A small-molecule ligand and the protein it binds are described below.
Small molecule (SMILES): C/C=C(\NC(=O)[C@H](CC(C)C)NC(=O)[C@H](Cc1ccccc1)NC(=O)CN)C(=O)N[C@@H](CCC(=O)O)C(=O)N[C@H](C=O)Cc1ccc(O)cc1

Binding-site contacts:
Ligand atom CG contacts residue TYR173 of chain 1.A at 4.1 Å (hydrophobic).
Ligand atom CB contacts residue TYR173 of chain 1.A at 3.9 Å (hydrophobic).
Ligand atom CG contacts residue ZN1 of chain 1.E at 3.0 Å.
Ligand atom CG contacts residue CYS342 of chain 1.A at 3.2 Å (hydrophobic).
Ligand atom O contacts residue HIS239 of chain 1.A at 3.0 Å (h-bond).
Ligand atom CB contacts residue GSH1 of chain 1.G at 3.9 Å.
Ligand atom C contacts residue GSH1 of chain 1.G at 3.2 Å.
Ligand atom CD2 contacts residue GLU394 of chain 1.A at 3.8 Å.
Ligand atom C contacts residue LEU292 of chain 1.A at 3.9 Å (hydrophobic).
Ligand atom CA contacts residue HIS239 of chain 1.A at 3.9 Å.
Ligand atom O contacts residue HIS297 of chain 1.A at 4.1 Å.
Ligand atom O contacts residue GSH1 of chain 1.G at 4.0 Å.
Ligand atom CG contacts residue GSH1 of chain 1.G at 1.8 Å.
Ligand atom CD1 contacts residue TRP229 of chain 1.A at 4.1 Å (hydrophobic).
Ligand atom CE1 contacts residue TYR234 of chain 1.A at 4.1 Å (hydrophobic).
Ligand atom CE1 contacts residue TRP229 of chain 1.A at 4.1 Å (hydrophobic).
Ligand atom C contacts residue HIS239 of chain 1.A at 3.8 Å.
Ligand atom N contacts residue HIS239 of chain 1.A at 3.8 Å.
Ligand atom C contacts residue HIS297 of chain 1.A at 3.6 Å.
Ligand atom CB contacts residue GSH1 of chain 1.G at 1.6 Å.
Ligand atom CD1 contacts residue TYR82 of chain 1.A at 3.8 Å (hydrophobic).
Ligand atom N contacts residue GSH1 of chain 1.G at 3.6 Å.
Ligand atom CG contacts residue TYR82 of chain 1.A at 3.2 Å (hydrophobic).
Ligand atom CB contacts residue ZN1 of chain 1.E at 3.5 Å.
Ligand atom CG contacts residue GSH1 of chain 1.G at 4.1 Å.
Ligand atom O contacts residue HIS297 of chain 1.A at 2.6 Å (h-bond).
Ligand atom OE1 contacts residue GSH1 of chain 1.G at 3.8 Å.
Ligand atom CA contacts residue GSH1 of chain 1.G at 2.4 Å.
Ligand atom CD2 contacts residue TYR82 of chain 1.A at 3.7 Å (hydrophobic).
Ligand atom O contacts residue GSH1 of chain 1.G at 3.4 Å (h-bond).
Ligand atom O contacts residue HIS239 of chain 1.A at 3.6 Å.
Ligand atom CG contacts residue CYS296 of chain 1.A at 3.8 Å (hydrophobic).
Ligand atom C contacts residue HIS297 of chain 1.A at 4.0 Å.
Ligand atom O contacts residue HIS297 of chain 1.A at 4.1 Å.
Ligand atom CB contacts residue CYS296 of chain 1.A at 3.7 Å (hydrophobic).
Ligand atom CB contacts residue HIS297 of chain 1.A at 4.0 Å.
Ligand atom N contacts residue GSH1 of chain 1.G at 3.1 Å (h-bond).
Ligand atom O contacts residue PRO283 of chain 1.A at 3.3 Å.
Ligand atom O contacts residue TRP229 of chain 1.A at 3.9 Å.
Ligand atom CD1 contacts residue TYR173 of chain 1.A at 3.7 Å (hydrophobic).

Sequence of chain 1.A:
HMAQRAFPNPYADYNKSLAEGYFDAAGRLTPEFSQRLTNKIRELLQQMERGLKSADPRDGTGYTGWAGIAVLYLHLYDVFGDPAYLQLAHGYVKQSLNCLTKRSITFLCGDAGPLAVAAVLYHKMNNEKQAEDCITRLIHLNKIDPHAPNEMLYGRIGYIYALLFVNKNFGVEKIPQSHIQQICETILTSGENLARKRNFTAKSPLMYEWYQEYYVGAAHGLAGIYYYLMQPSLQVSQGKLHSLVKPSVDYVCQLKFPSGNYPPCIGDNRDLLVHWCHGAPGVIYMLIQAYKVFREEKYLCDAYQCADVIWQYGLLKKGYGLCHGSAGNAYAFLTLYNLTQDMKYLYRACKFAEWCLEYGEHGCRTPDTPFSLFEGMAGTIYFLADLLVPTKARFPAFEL